Sequence of chain 1.D:
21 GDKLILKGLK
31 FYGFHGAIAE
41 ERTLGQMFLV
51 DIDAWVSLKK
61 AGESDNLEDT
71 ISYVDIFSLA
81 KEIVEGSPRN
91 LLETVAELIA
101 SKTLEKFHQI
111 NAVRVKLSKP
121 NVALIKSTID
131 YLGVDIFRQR

Sequence of chain 1.C:
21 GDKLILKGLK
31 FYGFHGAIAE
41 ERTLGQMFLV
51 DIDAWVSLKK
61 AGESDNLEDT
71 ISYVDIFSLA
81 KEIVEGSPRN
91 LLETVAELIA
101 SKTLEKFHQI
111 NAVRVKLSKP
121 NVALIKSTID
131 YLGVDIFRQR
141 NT

The small molecule below binds the protein below.
Small molecule (SMILES): Nc1nc2[nH]cnc2c(=O)[nH]1

Binding-site contacts:
Ligand atom N3 contacts residue ILE71 of chain 1.D at 3.6 Å.
Ligand atom C6 contacts residue TYR73 of chain 1.D at 3.6 Å (hydrophobic).
Ligand atom N9 contacts residue VAL74 of chain 1.D at 4.4 Å.
Ligand atom N3 contacts residue TYR73 of chain 1.D at 3.2 Å (h-bond).
Ligand atom N2 contacts residue THR70 of chain 1.D at 3.9 Å.
Ligand atom N7 contacts residue TYR73 of chain 1.D at 3.4 Å (h-bond).
Ligand atom C5 contacts residue LEU91 of chain 1.C at 4.3 Å (hydrophobic).
Ligand atom N2 contacts residue ILE71 of chain 1.D at 2.9 Å (h-bond).
Ligand atom C6 contacts residue LEU91 of chain 1.C at 3.9 Å (hydrophobic).
Ligand atom C2 contacts residue SER72 of chain 1.D at 4.3 Å.
Ligand atom N1 contacts residue LEU91 of chain 1.C at 4.3 Å.
Ligand atom C5 contacts residue TYR73 of chain 1.D at 3.5 Å (hydrophobic).
Ligand atom C8 contacts residue TYR73 of chain 1.D at 3.8 Å (hydrophobic).
Ligand atom C4 contacts residue LEU67 of chain 1.D at 3.8 Å (hydrophobic).
Ligand atom C2 contacts residue GLU93 of chain 1.C at 3.6 Å.
Ligand atom N3 contacts residue SER72 of chain 1.D at 3.4 Å.
Ligand atom C6 contacts residue LEU92 of chain 1.C at 4.1 Å (hydrophobic).
Ligand atom N9 contacts residue LEU67 of chain 1.D at 4.1 Å.
Ligand atom C6 contacts residue GLU93 of chain 1.C at 3.7 Å.
Ligand atom N1 contacts residue TYR73 of chain 1.D at 3.6 Å.
Ligand atom C8 contacts residue SER72 of chain 1.D at 4.2 Å.
Ligand atom C5 contacts residue LEU67 of chain 1.D at 4.2 Å (hydrophobic).
Ligand atom O6 contacts residue LEU92 of chain 1.C at 3.0 Å (h-bond).
Ligand atom N1 contacts residue GLU93 of chain 1.C at 2.9 Å (salt-bridge).
Ligand atom O6 contacts residue TYR73 of chain 1.D at 4.1 Å.
Ligand atom N2 contacts residue SER72 of chain 1.D at 4.3 Å.
Ligand atom C2 contacts residue ILE71 of chain 1.D at 3.7 Å (hydrophobic).
Ligand atom N2 contacts residue LEU24 of chain 1.D at 3.8 Å.
Ligand atom O6 contacts residue LEU91 of chain 1.C at 3.2 Å.
Ligand atom C2 contacts residue LEU67 of chain 1.D at 4.3 Å (hydrophobic).
Ligand atom N2 contacts residue GLU93 of chain 1.C at 2.8 Å (salt-bridge).
Ligand atom O6 contacts residue GLU93 of chain 1.C at 3.8 Å.
Ligand atom C4 contacts residue TYR73 of chain 1.D at 3.5 Å (hydrophobic).
Ligand atom C2 contacts residue TYR73 of chain 1.D at 3.5 Å (hydrophobic).
Ligand atom C4 contacts residue SER72 of chain 1.D at 4.0 Å.
Ligand atom O6 contacts residue ASN90 of chain 1.C at 3.8 Å.
Ligand atom N3 contacts residue LEU67 of chain 1.D at 3.8 Å.
Ligand atom N2 contacts residue TYR73 of chain 1.D at 3.9 Å.
Ligand atom N9 contacts residue TYR73 of chain 1.D at 3.6 Å.
Ligand atom N9 contacts residue SER72 of chain 1.D at 3.1 Å (h-bond).